Binding-site contacts:
Ligand atom C1 contacts residue GLN78 of chain 1.A at 3.6 Å.
Ligand atom C1 contacts residue PHE118 of chain 1.A at 3.5 Å (hydrophobic).
Ligand atom C3 contacts residue GLN78 of chain 1.A at 3.6 Å.
Ligand atom O9 contacts residue PHE118 of chain 1.A at 3.9 Å.
Ligand atom C12 contacts residue LEU63 of chain 1.A at 3.7 Å (hydrophobic).
Ligand atom C13 contacts residue GLU178 of chain 1.A at 3.1 Å.
Ligand atom C3 contacts residue PHE77 of chain 1.A at 3.4 Å (hydrophobic).
Ligand atom O11 contacts residue TRP39 of chain 1.A at 3.7 Å.
Ligand atom C13 contacts residue TYR67 of chain 1.A at 3.6 Å (hydrophobic).
Ligand atom N2 contacts residue PHE77 of chain 1.A at 3.4 Å.
Ligand atom O9 contacts residue GLN78 of chain 1.A at 3.4 Å (h-bond).
Ligand atom C1 contacts residue ASP114 of chain 1.A at 3.6 Å.
Ligand atom F8 contacts residue GLU34 of chain 1.A at 3.3 Å.
Ligand atom F8 contacts residue TRP39 of chain 1.A at 3.8 Å.
Ligand atom N4 contacts residue PHE118 of chain 1.A at 3.9 Å.
Ligand atom O16 contacts residue GLU34 of chain 1.A at 2.6 Å (salt-bridge).
Ligand atom O9 contacts residue PHE77 of chain 1.A at 3.4 Å.
Ligand atom C15 contacts residue GLU34 of chain 1.A at 3.5 Å.
Ligand atom O13 contacts residue GLU178 of chain 1.A at 2.6 Å (salt-bridge).
Ligand atom C10 contacts residue TYR67 of chain 1.A at 3.8 Å (hydrophobic).
Ligand atom O13 contacts residue ILE11 of chain 1.A at 3.9 Å.
Ligand atom C6 contacts residue ASP114 of chain 1.A at 3.7 Å.
Ligand atom F8 contacts residue ASP114 of chain 1.A at 2.9 Å.
Ligand atom O9 contacts residue MET66 of chain 1.A at 3.3 Å.
Ligand atom O11 contacts residue LEU63 of chain 1.A at 3.4 Å.
Ligand atom C15 contacts residue GLU178 of chain 1.A at 3.9 Å.
Ligand atom N7 contacts residue ASP114 of chain 1.A at 2.7 Å (salt-bridge).
Ligand atom O16 contacts residue ARG109 of chain 1.A at 3.1 Å (salt-bridge).
Ligand atom C12 contacts residue GLU178 of chain 1.A at 3.5 Å.
Ligand atom C3 contacts residue PHE118 of chain 1.A at 3.6 Å (hydrophobic).
Ligand atom C15 contacts residue VAL36 of chain 1.A at 3.5 Å (hydrophobic).
Ligand atom O13 contacts residue TYR67 of chain 1.A at 2.5 Å (h-bond).
Ligand atom N2 contacts residue PHE118 of chain 1.A at 3.5 Å.
Ligand atom N7 contacts residue PHE118 of chain 1.A at 3.6 Å.
Ligand atom C14 contacts residue TYR67 of chain 1.A at 3.5 Å (hydrophobic).
Ligand atom F8 contacts residue ARG85 of chain 1.A at 2.7 Å.
Ligand atom C14 contacts residue ILE11 of chain 1.A at 3.6 Å (hydrophobic).
Ligand atom C5 contacts residue TRP39 of chain 1.A at 3.7 Å (hydrophobic).
Ligand atom N7 contacts residue GLN78 of chain 1.A at 3.0 Å (h-bond).
Ligand atom N2 contacts residue GLN78 of chain 1.A at 2.8 Å (h-bond).

Sequence of chain 1.A:
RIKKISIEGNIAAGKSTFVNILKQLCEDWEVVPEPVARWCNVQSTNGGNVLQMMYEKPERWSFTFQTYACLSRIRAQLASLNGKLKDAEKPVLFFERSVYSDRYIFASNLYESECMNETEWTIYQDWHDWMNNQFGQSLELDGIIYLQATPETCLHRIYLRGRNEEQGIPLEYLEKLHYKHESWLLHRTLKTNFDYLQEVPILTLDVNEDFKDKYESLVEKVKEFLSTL

The protein below binds the small molecule below.
Small molecule (SMILES): Nc1nc(=O)n([C@H]2C[C@H](O)[C@@H](CO)O2)cc1F